A protein and the small-molecule ligand that binds it are described below.
Small molecule (SMILES): O=C(N[C@@H](Cc1c[nH]c2ccccc12)C(=O)O)c1nc(Cl)c2ccccc2c1O

Sequence of chain 1.B:
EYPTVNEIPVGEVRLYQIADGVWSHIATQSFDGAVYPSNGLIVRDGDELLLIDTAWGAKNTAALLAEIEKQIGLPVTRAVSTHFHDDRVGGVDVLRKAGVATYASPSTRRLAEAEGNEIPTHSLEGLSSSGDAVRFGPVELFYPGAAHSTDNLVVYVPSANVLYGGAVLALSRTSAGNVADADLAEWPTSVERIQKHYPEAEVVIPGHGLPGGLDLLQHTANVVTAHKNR

Binding-site contacts:
Ligand atom C10 contacts residue PHE62 of chain 1.B at 3.4 Å (hydrophobic).
Ligand atom O11 contacts residue TRP87 of chain 1.B at 2.8 Å.
Ligand atom C02 contacts residue PHE62 of chain 1.B at 3.7 Å (hydrophobic).
Ligand atom O17 contacts residue ASN210 of chain 1.B at 3.0 Å (h-bond).
Ligand atom C05 contacts residue PHE62 of chain 1.B at 3.6 Å (hydrophobic).
Ligand atom C20 contacts residue TYR67 of chain 1.B at 3.7 Å (hydrophobic).
Ligand atom C28 contacts residue TYR67 of chain 1.B at 3.1 Å (hydrophobic).
Ligand atom C09 contacts residue PHE62 of chain 1.B at 3.8 Å (hydrophobic).
Ligand atom O11 contacts residue ASP118 of chain 1.B at 3.6 Å.
Ligand atom C22 contacts residue ARG205 of chain 1.B at 3.5 Å.
Ligand atom C01 contacts residue HIS116 of chain 1.B at 3.6 Å.
Ligand atom O17 contacts residue GLY209 of chain 1.B at 3.4 Å.
Ligand atom C02 contacts residue ASP117 of chain 1.B at 3.6 Å.
Ligand atom C03 contacts residue PHE62 of chain 1.B at 3.5 Å (hydrophobic).
Ligand atom C03 contacts residue ASP118 of chain 1.B at 3.6 Å.
Ligand atom N23 contacts residue ARG205 of chain 1.B at 3.1 Å.
Ligand atom C12 contacts residue HIS240 of chain 1.B at 3.8 Å.
Ligand atom C04 contacts residue PHE62 of chain 1.B at 3.3 Å (hydrophobic).
Ligand atom C02 contacts residue ASP118 of chain 1.B at 3.8 Å.
Ligand atom C26 contacts residue TYR67 of chain 1.B at 3.6 Å (hydrophobic).
Ligand atom C28 contacts residue HIS240 of chain 1.B at 3.6 Å.
Ligand atom C27 contacts residue HIS240 of chain 1.B at 3.5 Å.
Ligand atom O13 contacts residue HIS240 of chain 1.B at 3.1 Å.
Ligand atom C24 contacts residue ARG205 of chain 1.B at 3.1 Å.
Ligand atom C21 contacts residue TYR67 of chain 1.B at 3.4 Å (hydrophobic).
Ligand atom C20 contacts residue ARG205 of chain 1.B at 3.8 Å.
Ligand atom C12 contacts residue 00C198 of chain 1.B at 3.8 Å.
Ligand atom C07 contacts residue ASN210 of chain 1.B at 3.6 Å.
Ligand atom O11 contacts residue PHE62 of chain 1.B at 3.8 Å.
Ligand atom C27 contacts residue PRO68 of chain 1.B at 3.6 Å (hydrophobic).
Ligand atom C22 contacts residue TYR67 of chain 1.B at 3.6 Å (hydrophobic).
Ligand atom C16 contacts residue ARG205 of chain 1.B at 3.6 Å.
Ligand atom C27 contacts residue TYR67 of chain 1.B at 3.2 Å (hydrophobic).
Ligand atom O18 contacts residue ARG205 of chain 1.B at 2.7 Å (salt-bridge).
Ligand atom C06 contacts residue HIS116 of chain 1.B at 3.4 Å.
Ligand atom C15 contacts residue HIS240 of chain 1.B at 3.8 Å.
Ligand atom CL1 contacts residue HIS116 of chain 1.B at 3.2 Å.
Ligand atom C07 contacts residue HIS116 of chain 1.B at 3.7 Å.
Ligand atom C21 contacts residue ARG205 of chain 1.B at 3.7 Å.
Ligand atom CL1 contacts residue ASN210 of chain 1.B at 3.3 Å.